Binding-site contacts:
Ligand atom O2B contacts residue MG1 of chain 1.G at 2.0 Å.
Ligand atom O2A contacts residue ASP84 of chain 1.A at 3.0 Å (salt-bridge).
Ligand atom C5 contacts residue VAL173 of chain 1.A at 3.4 Å (hydrophobic).
Ligand atom O1B contacts residue LYS220 of chain 1.A at 2.9 Å (salt-bridge).
Ligand atom O2B contacts residue ASN213 of chain 1.A at 3.2 Å (h-bond).
Ligand atom C9 contacts residue PHE81 of chain 1.A at 3.4 Å (hydrophobic).
Ligand atom O1A contacts residue ASN213 of chain 1.A at 2.9 Å (h-bond).
Ligand atom O3A contacts residue MG1 of chain 1.E at 3.4 Å.
Ligand atom PA contacts residue MG1 of chain 1.G at 3.3 Å.
Ligand atom O3B contacts residue PHE81 of chain 1.A at 3.5 Å.
Ligand atom O3A contacts residue ASN213 of chain 1.A at 3.6 Å.
Ligand atom O2A contacts residue MG1 of chain 1.F at 2.0 Å.
Ligand atom PB contacts residue MG1 of chain 1.G at 3.3 Å.
Ligand atom C11 contacts residue LEU178 of chain 1.A at 3.7 Å (hydrophobic).
Ligand atom O2B contacts residue GLU221 of chain 1.A at 2.9 Å (salt-bridge).
Ligand atom O3B contacts residue TYR309 of chain 1.A at 2.6 Å (h-bond).
Ligand atom O1A contacts residue GLU221 of chain 1.A at 3.1 Å (salt-bridge).
Ligand atom O3A contacts residue MG1 of chain 1.G at 3.5 Å.
Ligand atom O3B contacts residue ARG308 of chain 1.A at 2.9 Å (salt-bridge).
Ligand atom O1B contacts residue ARG308 of chain 1.A at 3.1 Å (salt-bridge).
Ligand atom O1B contacts residue ASP84 of chain 1.A at 3.3 Å (salt-bridge).
Ligand atom C15 contacts residue ASN299 of chain 1.A at 3.3 Å.
Ligand atom C13 contacts residue ASN299 of chain 1.A at 3.5 Å.
Ligand atom C9 contacts residue LEU77 of chain 1.A at 3.6 Å (hydrophobic).
Ligand atom O1B contacts residue MG1 of chain 1.E at 1.9 Å.
Ligand atom C13 contacts residue TYR61 of chain 1.A at 3.5 Å (hydrophobic).
Ligand atom O2A contacts residue MG1 of chain 1.E at 2.3 Å.
Ligand atom S1 contacts residue ARG169 of chain 1.A at 3.0 Å (salt-bridge).
Ligand atom O1A contacts residue ARG169 of chain 1.A at 3.3 Å (salt-bridge).
Ligand atom PA contacts residue MG1 of chain 1.E at 3.2 Å.
Ligand atom C5 contacts residue PHE147 of chain 1.A at 3.6 Å (hydrophobic).
Ligand atom PA contacts residue MG1 of chain 1.F at 3.4 Å.
Ligand atom O2B contacts residue TYR309 of chain 1.A at 3.6 Å (h-bond).
Ligand atom O1A contacts residue MG1 of chain 1.G at 2.1 Å.
Ligand atom C4 contacts residue PHE147 of chain 1.A at 3.5 Å (hydrophobic).
Ligand atom C12 contacts residue TYR61 of chain 1.A at 3.5 Å (hydrophobic).
Ligand atom PB contacts residue MG1 of chain 1.E at 3.3 Å.
Ligand atom O2B contacts residue SER217 of chain 1.A at 2.9 Å.
Ligand atom PB contacts residue TYR309 of chain 1.A at 3.6 Å.
Ligand atom C15 contacts residue TRP302 of chain 1.A at 3.6 Å (hydrophobic).

A protein and the small-molecule ligand that binds it are described below.
Small molecule (SMILES): CC(C)=CCC/C(C)=C/CC/C(C)=C/CS[P](=O)(O)OP(=O)(O)O

Sequence of chain 1.A:
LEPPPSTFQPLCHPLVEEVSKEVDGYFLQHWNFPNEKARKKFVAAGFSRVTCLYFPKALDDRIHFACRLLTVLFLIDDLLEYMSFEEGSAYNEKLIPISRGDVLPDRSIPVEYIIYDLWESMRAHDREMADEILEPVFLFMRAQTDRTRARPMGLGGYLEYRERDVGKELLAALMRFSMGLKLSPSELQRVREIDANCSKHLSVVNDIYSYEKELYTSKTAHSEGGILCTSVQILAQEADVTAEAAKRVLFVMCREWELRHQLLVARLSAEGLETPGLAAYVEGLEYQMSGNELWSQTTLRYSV